Binding-site contacts:
Ligand atom C2 contacts residue U3 of chain 36.C at 3.0 Å.
Ligand atom C2 contacts residue U2 of chain 36.C at 3.2 Å.
Ligand atom N1 contacts residue U3 of chain 36.C at 2.7 Å (h-bond).
Ligand atom N1 contacts residue U1 of chain 36.C at 2.8 Å (h-bond).
Ligand atom N6 contacts residue U1 of chain 36.C at 2.8 Å (h-bond).
Ligand atom C2 contacts residue U1 of chain 36.C at 3.5 Å.
Ligand atom N1 contacts residue U2 of chain 36.C at 3.5 Å (h-bond).
Ligand atom C6 contacts residue U2 of chain 36.C at 4.1 Å.
Ligand atom N6 contacts residue U3 of chain 36.C at 3.0 Å (h-bond).
Ligand atom C6 contacts residue U3 of chain 36.C at 3.3 Å.
Ligand atom N6 contacts residue U2 of chain 36.C at 4.2 Å.
Ligand atom C4 contacts residue U2 of chain 36.C at 4.3 Å.
Ligand atom N3 contacts residue U2 of chain 36.C at 3.7 Å.
Ligand atom C6 contacts residue U1 of chain 36.C at 3.6 Å.
Ligand atom N3 contacts residue U3 of chain 36.C at 4.2 Å.

This protein binds this small molecule.
Small molecule (SMILES): Nc1ncnc2c1ncn2[C@@H]1O[C@H](CO[P](=O)(O)O[C@H]2[C@@H](O)[C@H](n3cnc4c(N)ncnc43)O[C@@H]2CO[P](=O)(O)O[C@H]2[C@@H](O)[C@H](n3cnc4c(N)ncnc43)O[C@@H]2COP(=O)(O)O)[C@@H](O)[C@H]1O